Sequence of chain 1.A:
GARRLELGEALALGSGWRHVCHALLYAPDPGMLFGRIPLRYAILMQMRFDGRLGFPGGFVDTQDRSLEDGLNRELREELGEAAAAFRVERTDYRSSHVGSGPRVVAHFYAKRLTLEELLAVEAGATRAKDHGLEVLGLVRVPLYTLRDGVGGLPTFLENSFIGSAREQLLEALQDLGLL

Sequence of chain 1.B:
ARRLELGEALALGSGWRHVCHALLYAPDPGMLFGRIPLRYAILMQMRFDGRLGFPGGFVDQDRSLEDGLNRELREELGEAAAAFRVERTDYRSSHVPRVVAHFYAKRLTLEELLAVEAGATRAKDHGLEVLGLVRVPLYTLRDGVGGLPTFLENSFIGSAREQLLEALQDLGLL

Binding-site contacts:
Ligand atom O1B contacts residue PHE61 of chain 1.B at 3.1 Å (h-bond).
Ligand atom C4' contacts residue PHE61 of chain 1.B at 3.8 Å (hydrophobic).
Ligand atom N7 contacts residue ILE164 of chain 1.B at 3.5 Å.
Ligand atom N6 contacts residue HIS24 of chain 1.B at 3.8 Å.
Ligand atom C6 contacts residue GLN170 of chain 1.B at 3.7 Å.
Ligand atom C8 contacts residue ILE164 of chain 1.B at 3.8 Å (hydrophobic).
Ligand atom O2A contacts residue ARG50 of chain 1.B at 2.8 Å (salt-bridge).
Ligand atom C5 contacts residue HIS24 of chain 1.B at 3.3 Å.
Ligand atom O3A contacts residue GLY60 of chain 1.B at 3.6 Å.
Ligand atom O2' contacts residue ILE164 of chain 1.B at 3.6 Å.
Ligand atom N7 contacts residue HIS24 of chain 1.B at 2.9 Å.
Ligand atom O2B contacts residue MG1 of chain 1.I at 3.2 Å.
Ligand atom O3D contacts residue ARG50 of chain 1.B at 3.7 Å.
Ligand atom N1 contacts residue SER166 of chain 1.B at 3.2 Å (h-bond).
Ligand atom C4 contacts residue HIS24 of chain 1.B at 3.9 Å.
Ligand atom C2 contacts residue ALA108 of chain 1.B at 3.5 Å (hydrophobic).
Ligand atom O1B contacts residue GLU76 of chain 1.B at 3.6 Å (salt-bridge).
Ligand atom C1D contacts residue PHE36 of chain 1.A at 3.7 Å (hydrophobic).
Ligand atom C6 contacts residue HIS24 of chain 1.B at 3.8 Å.
Ligand atom O1A contacts residue HIS24 of chain 1.B at 3.0 Å (h-bond).
Ligand atom N1 contacts residue GLN170 of chain 1.B at 3.7 Å.
Ligand atom PA contacts residue MG1 of chain 1.I at 3.6 Å.
Ligand atom PB contacts residue MG1 of chain 1.H at 3.5 Å.
Ligand atom C5' contacts residue PHE61 of chain 1.B at 3.4 Å (hydrophobic).
Ligand atom O3D contacts residue PHE51 of chain 1.B at 3.8 Å.
Ligand atom C8 contacts residue HIS24 of chain 1.B at 3.3 Å.
Ligand atom O2B contacts residue GLY59 of chain 1.B at 3.9 Å.
Ligand atom C2 contacts residue GLY165 of chain 1.B at 3.8 Å.
Ligand atom O2B contacts residue GLU76 of chain 1.B at 3.8 Å.
Ligand atom C2 contacts residue SER166 of chain 1.B at 3.4 Å.
Ligand atom O1B contacts residue GLY60 of chain 1.B at 3.6 Å.
Ligand atom O5' contacts residue ARG50 of chain 1.B at 3.8 Å.
Ligand atom O2D contacts residue PHE51 of chain 1.B at 3.6 Å.
Ligand atom O1A contacts residue MG1 of chain 1.I at 2.6 Å.
Ligand atom PA contacts residue ARG50 of chain 1.B at 3.6 Å.
Ligand atom O2B contacts residue GLU80 of chain 1.B at 3.3 Å (salt-bridge).
Ligand atom N6 contacts residue ALA167 of chain 1.B at 3.7 Å.
Ligand atom O2B contacts residue MG1 of chain 1.H at 2.3 Å.
Ligand atom N3 contacts residue GLY165 of chain 1.B at 3.9 Å.
Ligand atom N6 contacts residue GLN170 of chain 1.B at 2.8 Å (h-bond).

This small molecule binds to this protein.
Small molecule (SMILES): Nc1ncnc2c1ncn2[C@@H]1O[C@H](CO[P](=O)(O)O[P](=O)(O)OC[C@H]2O[C@@H](O)[C@H](O)[C@@H]2O)[C@@H](O)[C@H]1O